Sequence of chain 1.A:
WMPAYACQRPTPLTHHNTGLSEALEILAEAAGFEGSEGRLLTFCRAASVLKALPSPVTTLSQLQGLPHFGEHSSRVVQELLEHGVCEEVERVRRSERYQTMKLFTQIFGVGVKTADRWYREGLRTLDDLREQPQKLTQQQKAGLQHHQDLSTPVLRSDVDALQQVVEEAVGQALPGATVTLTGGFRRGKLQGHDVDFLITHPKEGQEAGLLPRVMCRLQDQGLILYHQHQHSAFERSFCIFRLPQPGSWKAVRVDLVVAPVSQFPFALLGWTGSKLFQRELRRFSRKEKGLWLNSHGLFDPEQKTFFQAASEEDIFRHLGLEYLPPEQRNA

The small molecule below binds the protein below.
Small molecule (SMILES): Nc1ccn([C@H]2C[C@H](O)[C@@H](CO[P](=O)(O)O[P](=O)(O)OP(=O)(O)O)O2)c(=O)n1

Binding-site contacts:
Ligand atom PG contacts residue MG1 of chain 1.C at 3.5 Å.
Ligand atom O1A contacts residue HIS203 of chain 1.A at 3.5 Å.
Ligand atom O2G contacts residue ASP204 of chain 1.A at 2.9 Å (salt-bridge).
Ligand atom O3A contacts residue MG1 of chain 1.C at 3.6 Å.
Ligand atom PA contacts residue MG1 of chain 1.C at 3.4 Å.
Ligand atom C2' contacts residue GLY298 of chain 1.A at 3.6 Å.
Ligand atom N3 contacts residue LYS300 of chain 1.A at 3.4 Å.
Ligand atom O1G contacts residue GLY202 of chain 1.A at 3.4 Å.
Ligand atom O1A contacts residue ASP204 of chain 1.A at 2.8 Å (salt-bridge).
Ligand atom C1' contacts residue GLY295 of chain 1.A at 3.4 Å.
Ligand atom PB contacts residue GLY194 of chain 1.A at 3.5 Å.
Ligand atom O2A contacts residue HIS203 of chain 1.A at 3.4 Å.
Ligand atom C4' contacts residue TRP296 of chain 1.A at 3.2 Å (hydrophobic).
Ligand atom O3B contacts residue MG1 of chain 1.C at 3.7 Å.
Ligand atom O1G contacts residue HIS203 of chain 1.A at 3.9 Å.
Ligand atom O2B contacts residue GLY194 of chain 1.A at 3.4 Å (h-bond).
Ligand atom O1B contacts residue GLY194 of chain 1.A at 2.8 Å (h-bond).
Ligand atom O3' contacts residue TRP296 of chain 1.A at 3.8 Å.
Ligand atom O1B contacts residue GLY193 of chain 1.A at 3.5 Å.
Ligand atom PB contacts residue MG1 of chain 1.C at 3.1 Å.
Ligand atom O2B contacts residue ARG197 of chain 1.A at 2.8 Å (salt-bridge).
Ligand atom O3' contacts residue THR297 of chain 1.A at 3.4 Å (h-bond).
Ligand atom O1A contacts residue MG1 of chain 1.C at 2.1 Å.
Ligand atom O1B contacts residue ASP206 of chain 1.A at 3.0 Å (salt-bridge).
Ligand atom C4 contacts residue LYS300 of chain 1.A at 3.8 Å.
Ligand atom O1B contacts residue MG1 of chain 1.C at 2.0 Å.
Ligand atom C5' contacts residue TRP296 of chain 1.A at 3.8 Å (hydrophobic).
Ligand atom PG contacts residue LYS199 of chain 1.A at 3.7 Å.
Ligand atom O3G contacts residue HIS203 of chain 1.A at 3.4 Å (h-bond).
Ligand atom PG contacts residue HIS203 of chain 1.A at 3.6 Å.
Ligand atom O1G contacts residue LYS199 of chain 1.A at 2.7 Å (salt-bridge).
Ligand atom O3G contacts residue LYS199 of chain 1.A at 3.8 Å.
Ligand atom O3' contacts residue GLY298 of chain 1.A at 3.3 Å.
Ligand atom O2G contacts residue MG1 of chain 1.C at 2.3 Å.
Ligand atom O2G contacts residue HIS203 of chain 1.A at 2.8 Å (h-bond).
Ligand atom C5' contacts residue ASP206 of chain 1.A at 3.8 Å.
Ligand atom C2' contacts residue GLY295 of chain 1.A at 3.5 Å.
Ligand atom C2 contacts residue LYS300 of chain 1.A at 3.9 Å.
Ligand atom O3' contacts residue ARG197 of chain 1.A at 3.3 Å (salt-bridge).
Ligand atom O1A contacts residue ASP206 of chain 1.A at 2.9 Å (salt-bridge).